A small-molecule ligand and the protein it binds are described below.
Small molecule (SMILES): CC(=O)N[C@H]1[C@H](O[C@H]2[C@H](O)[C@@H](NC(C)=O)CO[C@@H]2CO)O[C@H](CO)[C@@H](O)[C@@H]1O

Binding-site contacts:
Ligand atom C7 contacts residue ASN136 of chain 2.D at 3.7 Å.
Ligand atom C4 contacts residue ASN136 of chain 2.D at 4.2 Å.
Ligand atom O4 contacts residue HIS153 of chain 2.D at 3.7 Å.
Ligand atom C3 contacts residue HIS153 of chain 2.D at 3.9 Å.
Ligand atom O6 contacts residue HIS153 of chain 2.D at 4.0 Å.
Ligand atom C8 contacts residue LEU155 of chain 2.D at 4.2 Å (hydrophobic).
Ligand atom C8 contacts residue GLY304 of chain 2.D at 4.3 Å.
Ligand atom C7 contacts residue HIS153 of chain 2.D at 4.5 Å.
Ligand atom O6 contacts residue SER138 of chain 2.D at 4.0 Å.
Ligand atom C2 contacts residue ASN136 of chain 2.D at 2.5 Å.
Ligand atom C7 contacts residue PHE106 of chain 2.D at 3.9 Å (hydrophobic).
Ligand atom C8 contacts residue PHE106 of chain 2.D at 3.5 Å (hydrophobic).
Ligand atom C1 contacts residue ASN136 of chain 2.D at 1.4 Å.
Ligand atom O7 contacts residue PHE106 of chain 2.D at 3.9 Å.
Ligand atom C5 contacts residue HIS153 of chain 2.D at 3.9 Å.
Ligand atom C4 contacts residue HIS153 of chain 2.D at 4.1 Å.
Ligand atom C3 contacts residue ASN136 of chain 2.D at 3.8 Å.
Ligand atom C8 contacts residue ALA305 of chain 2.D at 3.8 Å (hydrophobic).
Ligand atom N2 contacts residue ASN136 of chain 2.D at 2.9 Å (h-bond).
Ligand atom O6 contacts residue ARG151 of chain 2.D at 3.6 Å (salt-bridge).
Ligand atom C8 contacts residue ARG151 of chain 2.D at 3.6 Å.
Ligand atom O7 contacts residue HIS153 of chain 2.D at 3.7 Å.
Ligand atom O5 contacts residue ASN136 of chain 2.D at 2.4 Å (h-bond).
Ligand atom O7 contacts residue ASN136 of chain 2.D at 4.0 Å.
Ligand atom C5 contacts residue ASN136 of chain 2.D at 3.6 Å.
Ligand atom C1 contacts residue HIS153 of chain 2.D at 4.3 Å.

Sequence of chain 2.D:
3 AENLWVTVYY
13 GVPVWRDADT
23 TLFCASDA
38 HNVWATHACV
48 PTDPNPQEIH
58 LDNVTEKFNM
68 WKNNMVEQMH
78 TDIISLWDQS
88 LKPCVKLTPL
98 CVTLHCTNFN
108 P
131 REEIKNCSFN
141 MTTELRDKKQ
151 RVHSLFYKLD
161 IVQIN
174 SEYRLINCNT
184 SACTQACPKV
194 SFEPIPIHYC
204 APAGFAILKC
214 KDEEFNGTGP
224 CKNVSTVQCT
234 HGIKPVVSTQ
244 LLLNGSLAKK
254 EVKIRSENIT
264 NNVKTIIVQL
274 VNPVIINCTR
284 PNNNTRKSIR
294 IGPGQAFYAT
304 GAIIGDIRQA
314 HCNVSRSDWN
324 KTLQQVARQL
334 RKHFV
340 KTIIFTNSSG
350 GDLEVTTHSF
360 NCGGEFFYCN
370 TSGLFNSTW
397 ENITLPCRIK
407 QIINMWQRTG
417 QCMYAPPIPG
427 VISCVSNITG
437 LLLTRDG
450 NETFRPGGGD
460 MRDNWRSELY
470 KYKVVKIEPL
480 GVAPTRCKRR